Binding-site contacts:
Ligand atom C5 contacts residue ASN1098 of chain 1.B at 3.7 Å.
Ligand atom C6 contacts residue HIS1101 of chain 1.B at 4.3 Å.
Ligand atom C3 contacts residue ASN1098 of chain 1.B at 3.8 Å.
Ligand atom C8 contacts residue ASN1098 of chain 1.B at 3.3 Å.
Ligand atom O6 contacts residue HIS1101 of chain 1.B at 3.6 Å.
Ligand atom C1 contacts residue ASN1098 of chain 1.B at 1.4 Å.
Ligand atom C5 contacts residue HIS1101 of chain 1.B at 3.6 Å.
Ligand atom O7 contacts residue ASN1098 of chain 1.B at 3.1 Å (h-bond).
Ligand atom O5 contacts residue ASN1098 of chain 1.B at 2.4 Å (h-bond).
Ligand atom C6 contacts residue PHE1103 of chain 1.B at 4.0 Å (hydrophobic).
Ligand atom C3 contacts residue HIS1101 of chain 1.B at 4.5 Å.
Ligand atom O6 contacts residue PHE1103 of chain 1.B at 3.1 Å.
Ligand atom C1 contacts residue HIS1101 of chain 1.B at 4.2 Å.
Ligand atom O5 contacts residue PHE1103 of chain 1.B at 4.0 Å.
Ligand atom O5 contacts residue HIS1101 of chain 1.B at 4.2 Å.
Ligand atom C8 contacts residue HIS1101 of chain 1.B at 4.4 Å.
Ligand atom C7 contacts residue ASN1098 of chain 1.B at 3.2 Å.
Ligand atom C4 contacts residue ASN1098 of chain 1.B at 4.2 Å.
Ligand atom C4 contacts residue HIS1101 of chain 1.B at 4.4 Å.
Ligand atom N2 contacts residue ASN1098 of chain 1.B at 2.9 Å (h-bond).
Ligand atom O4 contacts residue HIS1101 of chain 1.B at 4.3 Å.
Ligand atom C2 contacts residue ASN1098 of chain 1.B at 2.4 Å.

The protein below binds the small molecule below.
Small molecule (SMILES): CC(=O)N[C@H]1[C@H](O[C@H]2[C@H](O)[C@@H](NC(C)=O)CO[C@@H]2CO)O[C@H](CO)[C@@H](O)[C@@H]1O

Sequence of chain 1.B:
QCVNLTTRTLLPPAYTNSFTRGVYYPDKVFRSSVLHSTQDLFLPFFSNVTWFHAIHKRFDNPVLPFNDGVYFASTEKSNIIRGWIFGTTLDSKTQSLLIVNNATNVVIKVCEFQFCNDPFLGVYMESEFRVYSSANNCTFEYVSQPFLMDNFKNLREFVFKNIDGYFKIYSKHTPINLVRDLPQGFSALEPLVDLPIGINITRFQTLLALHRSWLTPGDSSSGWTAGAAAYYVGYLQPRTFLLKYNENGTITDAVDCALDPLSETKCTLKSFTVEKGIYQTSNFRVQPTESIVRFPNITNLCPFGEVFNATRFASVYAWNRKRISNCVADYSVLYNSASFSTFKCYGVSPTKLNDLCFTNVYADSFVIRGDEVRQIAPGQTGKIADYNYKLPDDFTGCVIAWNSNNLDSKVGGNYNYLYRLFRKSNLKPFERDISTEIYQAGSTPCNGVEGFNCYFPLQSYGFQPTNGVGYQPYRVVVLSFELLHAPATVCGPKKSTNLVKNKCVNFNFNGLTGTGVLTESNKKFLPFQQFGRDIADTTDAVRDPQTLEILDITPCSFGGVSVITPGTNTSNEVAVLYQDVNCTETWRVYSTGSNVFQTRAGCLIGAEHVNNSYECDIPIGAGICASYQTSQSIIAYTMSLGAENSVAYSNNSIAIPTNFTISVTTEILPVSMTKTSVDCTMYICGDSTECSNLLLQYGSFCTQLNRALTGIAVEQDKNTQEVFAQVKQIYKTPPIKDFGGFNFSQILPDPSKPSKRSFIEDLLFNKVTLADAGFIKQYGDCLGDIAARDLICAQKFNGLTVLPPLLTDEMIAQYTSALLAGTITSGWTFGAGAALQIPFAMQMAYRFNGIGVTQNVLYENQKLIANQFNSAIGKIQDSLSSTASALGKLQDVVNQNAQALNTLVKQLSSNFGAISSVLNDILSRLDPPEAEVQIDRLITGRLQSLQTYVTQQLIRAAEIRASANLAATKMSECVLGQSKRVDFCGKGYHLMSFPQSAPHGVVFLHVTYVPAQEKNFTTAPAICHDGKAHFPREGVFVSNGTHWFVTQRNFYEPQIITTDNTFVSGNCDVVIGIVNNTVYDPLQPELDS